This small molecule binds to this protein.
Small molecule (SMILES): OCCCCl

Sequence of chain 1.B:
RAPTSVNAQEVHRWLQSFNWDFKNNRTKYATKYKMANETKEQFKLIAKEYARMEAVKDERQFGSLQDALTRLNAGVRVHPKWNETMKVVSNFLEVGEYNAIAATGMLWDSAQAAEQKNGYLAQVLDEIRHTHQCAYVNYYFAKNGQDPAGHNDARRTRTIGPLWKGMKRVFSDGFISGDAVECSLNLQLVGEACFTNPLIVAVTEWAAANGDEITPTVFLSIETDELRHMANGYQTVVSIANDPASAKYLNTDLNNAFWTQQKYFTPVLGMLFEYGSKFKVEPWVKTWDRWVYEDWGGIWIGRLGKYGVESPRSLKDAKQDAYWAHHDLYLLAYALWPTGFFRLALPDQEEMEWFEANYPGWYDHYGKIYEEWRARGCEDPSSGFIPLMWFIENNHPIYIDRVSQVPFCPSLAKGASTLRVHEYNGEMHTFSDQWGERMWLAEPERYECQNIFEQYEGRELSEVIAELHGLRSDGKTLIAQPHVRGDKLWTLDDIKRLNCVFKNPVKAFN

Binding-site contacts:
Ligand atom C3 contacts residue PHE192 of chain 1.B at 4.4 Å (hydrophobic).
Ligand atom O1 contacts residue GLU144 of chain 1.B at 2.8 Å (salt-bridge).
Ligand atom C3 contacts residue GLU144 of chain 1.B at 4.3 Å.
Ligand atom CL5 contacts residue PHE188 of chain 1.B at 3.3 Å.
Ligand atom O1 contacts residue HIS246 of chain 1.B at 4.4 Å.
Ligand atom C3 contacts residue GLU114 of chain 1.B at 4.1 Å.
Ligand atom C4 contacts residue THR213 of chain 1.B at 4.0 Å.
Ligand atom CL5 contacts residue GLU209 of chain 1.B at 4.0 Å.
Ligand atom C2 contacts residue GLU114 of chain 1.B at 2.9 Å.
Ligand atom C2 contacts residue GLU209 of chain 1.B at 4.0 Å.
Ligand atom C3 contacts residue FE1 of chain 1.M at 3.9 Å.
Ligand atom C3 contacts residue LEU204 of chain 1.B at 3.7 Å (hydrophobic).
Ligand atom CL5 contacts residue PHE192 of chain 1.B at 4.1 Å.
Ligand atom C2 contacts residue GLY113 of chain 1.B at 4.0 Å.
Ligand atom C4 contacts residue LEU204 of chain 1.B at 4.2 Å (hydrophobic).
Ligand atom C4 contacts residue PHE188 of chain 1.B at 3.7 Å (hydrophobic).
Ligand atom O1 contacts residue ALA117 of chain 1.B at 4.5 Å.
Ligand atom CL5 contacts residue GLY208 of chain 1.B at 4.1 Å.
Ligand atom O1 contacts residue GLU114 of chain 1.B at 2.9 Å (salt-bridge).
Ligand atom O1 contacts residue HIS147 of chain 1.B at 4.2 Å.
Ligand atom C4 contacts residue GLY113 of chain 1.B at 4.2 Å.
Ligand atom C3 contacts residue GLU209 of chain 1.B at 3.5 Å.
Ligand atom O1 contacts residue GLU209 of chain 1.B at 3.1 Å (salt-bridge).
Ligand atom O1 contacts residue GLU243 of chain 1.B at 4.1 Å.
Ligand atom O1 contacts residue FE1 of chain 1.M at 2.5 Å.
Ligand atom C2 contacts residue FE1 of chain 1.M at 3.8 Å.
Ligand atom C3 contacts residue THR213 of chain 1.B at 4.5 Å.
Ligand atom C3 contacts residue GLY113 of chain 1.B at 4.5 Å.
Ligand atom C2 contacts residue FE1 of chain 1.N at 3.1 Å.
Ligand atom O1 contacts residue FE1 of chain 1.N at 2.1 Å.
Ligand atom C2 contacts residue ALA117 of chain 1.B at 4.2 Å (hydrophobic).
Ligand atom C4 contacts residue PHE192 of chain 1.B at 3.5 Å (hydrophobic).
Ligand atom CL5 contacts residue THR213 of chain 1.B at 2.2 Å.
Ligand atom C3 contacts residue FE1 of chain 1.N at 4.1 Å.
Ligand atom C2 contacts residue GLU144 of chain 1.B at 3.7 Å.